This protein binds this small molecule.
Small molecule (SMILES): CC(=O)N[C@H]1[C@H]([C@H](O)[C@H](O)CO)O[C@@](O)(C(=O)O)C[C@@H]1O

Sequence of chain 1.F:
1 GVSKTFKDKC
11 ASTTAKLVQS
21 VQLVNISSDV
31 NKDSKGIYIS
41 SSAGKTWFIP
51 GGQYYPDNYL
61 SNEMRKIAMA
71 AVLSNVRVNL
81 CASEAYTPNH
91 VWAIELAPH

Binding-site contacts:
Ligand atom C10 contacts residue VAL30 of chain 1.F at 4.0 Å (hydrophobic).
Ligand atom C4 contacts residue ASN31 of chain 1.F at 3.5 Å.
Ligand atom C6 contacts residue TRP92 of chain 1.J at 3.7 Å (hydrophobic).
Ligand atom C10 contacts residue LYS32 of chain 1.F at 4.0 Å.
Ligand atom C11 contacts residue TRP92 of chain 1.J at 3.7 Å (hydrophobic).
Ligand atom O4 contacts residue THR13 of chain 1.J at 3.8 Å.
Ligand atom O4 contacts residue LYS32 of chain 1.F at 3.1 Å (salt-bridge).
Ligand atom O1A contacts residue THR13 of chain 1.J at 3.4 Å.
Ligand atom C10 contacts residue ASN31 of chain 1.F at 3.8 Å.
Ligand atom C5 contacts residue TRP92 of chain 1.J at 4.1 Å (hydrophobic).
Ligand atom C1 contacts residue THR14 of chain 1.J at 3.2 Å.
Ligand atom O1B contacts residue THR14 of chain 1.J at 2.7 Å (h-bond).
Ligand atom O9 contacts residue TRP92 of chain 1.J at 3.8 Å.
Ligand atom O10 contacts residue LYS32 of chain 1.F at 3.2 Å (salt-bridge).
Ligand atom O9 contacts residue TYR86 of chain 1.J at 3.5 Å (h-bond).
Ligand atom O10 contacts residue VAL30 of chain 1.F at 3.6 Å.
Ligand atom O4 contacts residue ASN31 of chain 1.F at 2.8 Å (h-bond).
Ligand atom O1A contacts residue TRP92 of chain 1.J at 4.1 Å.
Ligand atom C8 contacts residue TRP92 of chain 1.J at 4.2 Å (hydrophobic).
Ligand atom O1A contacts residue THR14 of chain 1.J at 2.9 Å (h-bond).
Ligand atom C4 contacts residue TRP92 of chain 1.J at 4.1 Å (hydrophobic).
Ligand atom C11 contacts residue VAL30 of chain 1.F at 3.9 Å (hydrophobic).
Ligand atom O8 contacts residue TRP92 of chain 1.J at 3.6 Å.
Ligand atom C10 contacts residue TRP92 of chain 1.J at 4.3 Å (hydrophobic).
Ligand atom N5 contacts residue LYS32 of chain 1.F at 4.5 Å.
Ligand atom O10 contacts residue ASN31 of chain 1.F at 3.8 Å.
Ligand atom C5 contacts residue LYS32 of chain 1.F at 4.4 Å.
Ligand atom C7 contacts residue TRP92 of chain 1.J at 4.2 Å (hydrophobic).
Ligand atom C9 contacts residue TRP92 of chain 1.J at 4.1 Å (hydrophobic).
Ligand atom O1B contacts residue TRP92 of chain 1.J at 4.0 Å.
Ligand atom C4 contacts residue THR13 of chain 1.J at 4.2 Å.
Ligand atom C9 contacts residue TYR86 of chain 1.J at 3.5 Å (hydrophobic).
Ligand atom C1 contacts residue TRP92 of chain 1.J at 4.2 Å (hydrophobic).
Ligand atom C4 contacts residue LYS32 of chain 1.F at 4.3 Å.
Ligand atom C5 contacts residue ASN31 of chain 1.F at 4.0 Å.
Ligand atom N5 contacts residue TRP92 of chain 1.J at 3.7 Å.
Ligand atom C11 contacts residue ASN31 of chain 1.F at 4.1 Å.
Ligand atom N5 contacts residue ASN31 of chain 1.F at 3.3 Å (h-bond).

Sequence of chain 1.J:
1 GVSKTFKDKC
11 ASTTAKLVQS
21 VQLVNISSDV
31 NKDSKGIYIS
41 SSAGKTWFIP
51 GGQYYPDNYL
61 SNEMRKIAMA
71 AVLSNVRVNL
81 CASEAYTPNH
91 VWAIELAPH